Sequence of chain 3.C:
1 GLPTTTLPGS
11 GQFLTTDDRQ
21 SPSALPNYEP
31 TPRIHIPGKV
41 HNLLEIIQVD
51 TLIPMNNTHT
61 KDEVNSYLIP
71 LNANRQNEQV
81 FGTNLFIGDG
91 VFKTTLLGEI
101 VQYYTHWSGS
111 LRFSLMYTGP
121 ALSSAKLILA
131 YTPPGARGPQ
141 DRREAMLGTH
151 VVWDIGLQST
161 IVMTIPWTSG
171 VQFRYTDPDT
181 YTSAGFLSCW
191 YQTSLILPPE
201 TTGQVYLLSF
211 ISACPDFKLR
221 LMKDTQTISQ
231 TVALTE

A protein and the small-molecule ligand that binds it are described below.
Small molecule (SMILES): Cc1cc(CCCCCOc2c(Cl)cc(C3=NCCO3)cc2Cl)on1

Sequence of chain 4.C:
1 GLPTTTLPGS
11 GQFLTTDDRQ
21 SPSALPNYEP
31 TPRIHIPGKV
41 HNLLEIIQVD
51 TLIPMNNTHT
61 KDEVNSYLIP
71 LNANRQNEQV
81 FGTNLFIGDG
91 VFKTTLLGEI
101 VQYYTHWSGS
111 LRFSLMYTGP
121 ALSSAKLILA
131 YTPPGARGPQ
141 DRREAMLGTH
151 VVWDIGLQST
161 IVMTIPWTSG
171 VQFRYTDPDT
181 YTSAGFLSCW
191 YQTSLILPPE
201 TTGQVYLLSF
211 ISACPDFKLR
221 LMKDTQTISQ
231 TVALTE

Binding-site contacts:
Ligand atom O1A contacts residue PHE186 of chain 3.A at 3.4 Å.
Ligand atom C1C contacts residue TYR128 of chain 3.A at 3.6 Å (hydrophobic).
Ligand atom CL2 contacts residue ILE104 of chain 3.A at 3.4 Å.
Ligand atom C4A contacts residue SER175 of chain 3.A at 3.6 Å.
Ligand atom CL2 contacts residue TYR128 of chain 3.A at 3.4 Å.
Ligand atom C2A contacts residue PHE186 of chain 3.A at 3.6 Å (hydrophobic).
Ligand atom CL2 contacts residue MET224 of chain 3.A at 3.2 Å.
Ligand atom C4C contacts residue VAL191 of chain 3.A at 3.7 Å (hydrophobic).
Ligand atom C3B contacts residue ALA24 of chain 3.C at 4.0 Å (hydrophobic).
Ligand atom O1B contacts residue VAL188 of chain 3.A at 3.8 Å.
Ligand atom C4A contacts residue VAL176 of chain 3.A at 3.9 Å (hydrophobic).
Ligand atom CL1 contacts residue LEU25 of chain 3.C at 3.5 Å.
Ligand atom C4 contacts residue TYR197 of chain 3.A at 3.6 Å (hydrophobic).
Ligand atom C5 contacts residue MET221 of chain 3.A at 3.9 Å (hydrophobic).
Ligand atom N2 contacts residue MET221 of chain 3.A at 3.9 Å.
Ligand atom N2 contacts residue ASN219 of chain 3.A at 3.5 Å (h-bond).
Ligand atom C4A contacts residue PRO174 of chain 3.A at 3.2 Å (hydrophobic).
Ligand atom C3C contacts residue TYR128 of chain 3.A at 3.8 Å (hydrophobic).
Ligand atom O1 contacts residue LEU106 of chain 3.A at 3.7 Å.
Ligand atom C4B contacts residue TYR152 of chain 3.A at 3.7 Å (hydrophobic).
Ligand atom C3B contacts residue TYR152 of chain 3.A at 3.9 Å (hydrophobic).
Ligand atom CL1 contacts residue VAL188 of chain 3.A at 3.7 Å.
Ligand atom C1C contacts residue LEU106 of chain 3.A at 3.9 Å (hydrophobic).
Ligand atom C5 contacts residue LEU106 of chain 3.A at 3.7 Å (hydrophobic).
Ligand atom C3C contacts residue ILE104 of chain 3.A at 3.6 Å (hydrophobic).
Ligand atom C2C contacts residue MET221 of chain 3.A at 3.3 Å (hydrophobic).
Ligand atom O1 contacts residue MET221 of chain 3.A at 3.4 Å (h-bond).
Ligand atom C4A contacts residue ALA150 of chain 3.A at 3.9 Å (hydrophobic).
Ligand atom C31 contacts residue ASN219 of chain 3.A at 3.7 Å.
Ligand atom O1A contacts residue MET224 of chain 3.A at 3.9 Å.
Ligand atom C5B contacts residue MET224 of chain 3.A at 3.8 Å (hydrophobic).
Ligand atom C5C contacts residue TYR152 of chain 3.A at 3.8 Å (hydrophobic).
Ligand atom C31 contacts residue TYR197 of chain 3.A at 3.6 Å (hydrophobic).
Ligand atom N3A contacts residue PRO174 of chain 3.A at 3.3 Å (h-bond).
Ligand atom C5A contacts residue VAL176 of chain 3.A at 3.8 Å (hydrophobic).
Ligand atom C5A contacts residue ALA150 of chain 3.A at 3.4 Å (hydrophobic).
Ligand atom C4B contacts residue PHE186 of chain 3.A at 3.6 Å (hydrophobic).
Ligand atom C2C contacts residue ILE104 of chain 3.A at 3.9 Å (hydrophobic).
Ligand atom C5B contacts residue PHE186 of chain 3.A at 3.8 Å (hydrophobic).
Ligand atom N3A contacts residue ALA24 of chain 3.C at 3.8 Å.

Sequence of chain 3.A:
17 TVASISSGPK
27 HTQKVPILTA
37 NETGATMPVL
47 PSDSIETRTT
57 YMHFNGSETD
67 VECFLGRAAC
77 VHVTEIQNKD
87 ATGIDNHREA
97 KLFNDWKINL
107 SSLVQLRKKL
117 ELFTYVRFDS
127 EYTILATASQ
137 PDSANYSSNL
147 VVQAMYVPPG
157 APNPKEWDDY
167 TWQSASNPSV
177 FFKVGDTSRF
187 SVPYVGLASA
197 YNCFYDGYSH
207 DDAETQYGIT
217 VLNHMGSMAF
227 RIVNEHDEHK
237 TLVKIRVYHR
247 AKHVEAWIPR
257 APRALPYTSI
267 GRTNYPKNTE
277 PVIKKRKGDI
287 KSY